Binding-site contacts:
Ligand atom O7 contacts residue NAG1 of chain 1.Y at 3.1 Å (h-bond).
Ligand atom O5 contacts residue LYS117 of chain 1.C at 3.0 Å (salt-bridge).
Ligand atom C4 contacts residue ASN103 of chain 1.C at 4.3 Å.
Ligand atom N2 contacts residue ASN103 of chain 1.C at 2.9 Å (h-bond).
Ligand atom N2 contacts residue NAG1 of chain 1.Y at 3.3 Å (h-bond).
Ligand atom C2 contacts residue GLU115 of chain 1.C at 4.4 Å.
Ligand atom O5 contacts residue ASN103 of chain 1.C at 2.4 Å (h-bond).
Ligand atom C6 contacts residue LYS117 of chain 1.C at 3.6 Å.
Ligand atom C8 contacts residue ASN103 of chain 1.C at 3.5 Å.
Ligand atom C7 contacts residue NAG1 of chain 1.Y at 3.9 Å.
Ligand atom C7 contacts residue ASP110 of chain 1.C at 4.3 Å.
Ligand atom C5 contacts residue LYS117 of chain 1.C at 3.8 Å.
Ligand atom O6 contacts residue TYR161 of chain 1.C at 3.5 Å (h-bond).
Ligand atom C4 contacts residue LYS117 of chain 1.C at 4.1 Å.
Ligand atom O7 contacts residue ASP110 of chain 1.C at 3.3 Å (salt-bridge).
Ligand atom C8 contacts residue GLY114 of chain 1.C at 3.3 Å.
Ligand atom O7 contacts residue ASN107 of chain 1.C at 3.9 Å.
Ligand atom C1 contacts residue ASN103 of chain 1.C at 1.4 Å.
Ligand atom C5 contacts residue TYR161 of chain 1.C at 4.4 Å (hydrophobic).
Ligand atom C6 contacts residue TYR161 of chain 1.C at 3.1 Å (hydrophobic).
Ligand atom C1 contacts residue LYS117 of chain 1.C at 3.9 Å.
Ligand atom C3 contacts residue ASN103 of chain 1.C at 3.8 Å.
Ligand atom C2 contacts residue NAG1 of chain 1.Y at 4.3 Å.
Ligand atom C2 contacts residue LYS117 of chain 1.C at 4.2 Å.
Ligand atom C2 contacts residue ASN103 of chain 1.C at 2.5 Å.
Ligand atom O3 contacts residue GLU115 of chain 1.C at 4.0 Å.
Ligand atom C1 contacts residue NAG1 of chain 1.Y at 4.3 Å.
Ligand atom C7 contacts residue GLU115 of chain 1.C at 4.2 Å.
Ligand atom C7 contacts residue ASN103 of chain 1.C at 3.4 Å.
Ligand atom O7 contacts residue ASN103 of chain 1.C at 4.3 Å.
Ligand atom C8 contacts residue GLU115 of chain 1.C at 3.2 Å.
Ligand atom C5 contacts residue ASN103 of chain 1.C at 3.7 Å.

Sequence of chain 1.C:
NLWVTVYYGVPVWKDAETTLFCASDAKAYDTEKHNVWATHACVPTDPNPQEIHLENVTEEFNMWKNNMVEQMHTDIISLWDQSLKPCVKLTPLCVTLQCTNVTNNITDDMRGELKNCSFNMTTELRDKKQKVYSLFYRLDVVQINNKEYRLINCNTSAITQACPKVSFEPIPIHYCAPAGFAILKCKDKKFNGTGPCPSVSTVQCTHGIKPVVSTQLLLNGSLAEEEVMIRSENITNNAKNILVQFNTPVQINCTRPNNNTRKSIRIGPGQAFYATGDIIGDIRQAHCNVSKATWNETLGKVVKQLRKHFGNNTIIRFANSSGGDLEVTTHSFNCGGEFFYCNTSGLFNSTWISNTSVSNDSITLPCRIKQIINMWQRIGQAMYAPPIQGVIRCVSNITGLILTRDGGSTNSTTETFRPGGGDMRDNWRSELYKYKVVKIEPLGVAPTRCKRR

This small molecule binds to this protein.
Small molecule (SMILES): CC(=O)N[C@@H]1[C@@H](O)[C@H](O)[C@@H](CO)O[C@H]1O